Binding-site contacts:
Ligand atom OAC contacts residue HIS199 of chain 1.A at 3.7 Å.
Ligand atom CAD contacts residue TRP285 of chain 1.A at 3.4 Å (hydrophobic).
Ligand atom CAJ contacts residue HIS199 of chain 1.A at 3.4 Å.
Ligand atom CAG contacts residue ARG289 of chain 1.A at 3.9 Å.
Ligand atom OAC contacts residue TYR85 of chain 1.A at 3.8 Å.
Ligand atom OAB contacts residue SER286 of chain 1.A at 3.3 Å (h-bond).
Ligand atom CAL contacts residue TYR85 of chain 1.A at 3.4 Å (hydrophobic).
Ligand atom CAI contacts residue HIS284 of chain 1.A at 3.5 Å.
Ligand atom CAM contacts residue SER286 of chain 1.A at 4.0 Å.
Ligand atom CAK contacts residue HIS128 of chain 1.A at 3.6 Å.
Ligand atom OAB contacts residue TYR287 of chain 1.A at 3.7 Å.
Ligand atom CAD contacts residue TYR283 of chain 1.A at 3.3 Å (hydrophobic).
Ligand atom CAJ contacts residue HIS128 of chain 1.A at 3.5 Å.
Ligand atom CAA contacts residue TYR283 of chain 1.A at 3.5 Å (hydrophobic).
Ligand atom CAA contacts residue TRP285 of chain 1.A at 3.2 Å (hydrophobic).
Ligand atom CAJ contacts residue HIS284 of chain 1.A at 2.9 Å.
Ligand atom CAG contacts residue TYR283 of chain 1.A at 3.1 Å (hydrophobic).
Ligand atom CAL contacts residue GLU81 of chain 1.A at 3.6 Å.
Ligand atom CAI contacts residue HIS199 of chain 1.A at 3.1 Å.
Ligand atom CAI contacts residue HIS128 of chain 1.A at 3.4 Å.
Ligand atom CAM contacts residue TYR85 of chain 1.A at 3.8 Å (hydrophobic).
Ligand atom CAJ contacts residue TYR287 of chain 1.A at 3.4 Å (hydrophobic).
Ligand atom CAK contacts residue HIS199 of chain 1.A at 2.9 Å.
Ligand atom CAE contacts residue ARG289 of chain 1.A at 3.1 Å.
Ligand atom CAG contacts residue TYR287 of chain 1.A at 3.4 Å (hydrophobic).
Ligand atom CAI contacts residue TYR283 of chain 1.A at 3.7 Å (hydrophobic).
Ligand atom CAI contacts residue TYR287 of chain 1.A at 3.5 Å (hydrophobic).
Ligand atom CAF contacts residue ARG289 of chain 1.A at 3.6 Å.
Ligand atom CAE contacts residue TYR210 of chain 1.A at 3.8 Å (hydrophobic).
Ligand atom CAF contacts residue TYR210 of chain 1.A at 3.9 Å (hydrophobic).
Ligand atom CAE contacts residue TYR283 of chain 1.A at 3.8 Å (hydrophobic).
Ligand atom CAK contacts residue TYR287 of chain 1.A at 3.8 Å (hydrophobic).
Ligand atom CAH contacts residue HIS284 of chain 1.A at 3.1 Å.
Ligand atom CAH contacts residue TYR283 of chain 1.A at 3.0 Å (hydrophobic).
Ligand atom CAL contacts residue SER286 of chain 1.A at 3.8 Å.
Ligand atom CAF contacts residue TYR283 of chain 1.A at 2.8 Å (hydrophobic).
Ligand atom CAG contacts residue ASP198 of chain 1.A at 3.4 Å.
Ligand atom CAH contacts residue TYR287 of chain 1.A at 3.5 Å (hydrophobic).
Ligand atom CAA contacts residue TYR210 of chain 1.A at 2.9 Å (hydrophobic).
Ligand atom CAF contacts residue ASP198 of chain 1.A at 3.6 Å.

Sequence of chain 1.A:
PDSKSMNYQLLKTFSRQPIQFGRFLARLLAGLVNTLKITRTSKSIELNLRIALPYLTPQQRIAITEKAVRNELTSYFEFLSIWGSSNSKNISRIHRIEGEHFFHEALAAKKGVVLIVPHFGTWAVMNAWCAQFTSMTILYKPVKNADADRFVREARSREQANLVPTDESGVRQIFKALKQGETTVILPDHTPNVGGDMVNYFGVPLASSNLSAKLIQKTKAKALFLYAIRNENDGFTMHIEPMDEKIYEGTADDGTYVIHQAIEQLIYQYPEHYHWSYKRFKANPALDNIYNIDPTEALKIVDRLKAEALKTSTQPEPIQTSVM

The small molecule below binds the protein below.
Small molecule (SMILES): CCCCCCCCCCC(=O)O